A small-molecule ligand and the protein it binds are described below.
Small molecule (SMILES): [H]/N=C(\COc1ccccc1)NO

Sequence of chain 1.B:
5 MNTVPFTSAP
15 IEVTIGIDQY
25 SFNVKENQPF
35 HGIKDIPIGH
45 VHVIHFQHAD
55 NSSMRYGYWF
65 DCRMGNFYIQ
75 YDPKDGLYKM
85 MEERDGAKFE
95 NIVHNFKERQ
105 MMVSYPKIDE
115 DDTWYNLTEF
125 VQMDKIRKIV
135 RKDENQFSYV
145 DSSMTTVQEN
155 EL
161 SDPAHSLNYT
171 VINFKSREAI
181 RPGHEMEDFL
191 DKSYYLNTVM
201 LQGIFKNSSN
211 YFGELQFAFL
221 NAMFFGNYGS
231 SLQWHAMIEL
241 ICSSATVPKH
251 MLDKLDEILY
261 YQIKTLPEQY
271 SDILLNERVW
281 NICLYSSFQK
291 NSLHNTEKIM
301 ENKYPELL

Binding-site contacts:
Ligand atom O1 contacts residue GLN23 of chain 1.B at 4.0 Å.
Ligand atom C6 contacts residue TYR24 of chain 1.B at 4.4 Å (hydrophobic).
Ligand atom C4 contacts residue PHE26 of chain 1.B at 3.9 Å (hydrophobic).
Ligand atom C contacts residue VAL107 of chain 1.B at 3.5 Å (hydrophobic).
Ligand atom C5 contacts residue PHE26 of chain 1.B at 3.6 Å (hydrophobic).
Ligand atom C1 contacts residue PHE26 of chain 1.B at 3.6 Å (hydrophobic).
Ligand atom N1 contacts residue TYR24 of chain 1.B at 3.5 Å.
Ligand atom C2 contacts residue PHE26 of chain 1.B at 4.0 Å (hydrophobic).
Ligand atom N contacts residue SER25 of chain 1.B at 3.5 Å (h-bond).
Ligand atom N1 contacts residue PRO110 of chain 1.B at 4.3 Å.
Ligand atom C7 contacts residue SER25 of chain 1.B at 3.8 Å.
Ligand atom C7 contacts residue TYR24 of chain 1.B at 4.0 Å (hydrophobic).
Ligand atom O contacts residue SER25 of chain 1.B at 3.8 Å.
Ligand atom C1 contacts residue PRO110 of chain 1.B at 4.3 Å (hydrophobic).
Ligand atom C1 contacts residue VAL107 of chain 1.B at 3.9 Å (hydrophobic).
Ligand atom C3 contacts residue PRO110 of chain 1.B at 4.0 Å (hydrophobic).
Ligand atom O contacts residue TYR24 of chain 1.B at 3.7 Å.
Ligand atom C2 contacts residue TYR24 of chain 1.B at 4.3 Å (hydrophobic).
Ligand atom O1 contacts residue SER25 of chain 1.B at 3.9 Å.
Ligand atom C2 contacts residue PRO110 of chain 1.B at 3.6 Å (hydrophobic).
Ligand atom C contacts residue PHE26 of chain 1.B at 3.7 Å (hydrophobic).
Ligand atom C6 contacts residue SER25 of chain 1.B at 3.1 Å.
Ligand atom O1 contacts residue TYR24 of chain 1.B at 3.6 Å.
Ligand atom C3 contacts residue TYR24 of chain 1.B at 4.5 Å (hydrophobic).
Ligand atom C3 contacts residue PHE26 of chain 1.B at 4.4 Å (hydrophobic).
Ligand atom C4 contacts residue SER25 of chain 1.B at 4.1 Å.
Ligand atom C1 contacts residue SER108 of chain 1.B at 3.8 Å.
Ligand atom O contacts residue PRO110 of chain 1.B at 3.7 Å.
Ligand atom C3 contacts residue SER25 of chain 1.B at 4.0 Å.
Ligand atom C2 contacts residue SER108 of chain 1.B at 4.2 Å.
Ligand atom N contacts residue TYR24 of chain 1.B at 4.0 Å.